Binding-site contacts:
Ligand atom O contacts residue TYR159 of chain 1.D at 2.7 Å (h-bond).
Ligand atom N contacts residue TYR7 of chain 1.D at 3.5 Å (h-bond).
Ligand atom O contacts residue ASN77 of chain 1.D at 2.8 Å (h-bond).
Ligand atom O contacts residue ILE73 of chain 1.D at 3.5 Å.
Ligand atom CA contacts residue TYR171 of chain 1.D at 3.5 Å (hydrophobic).
Ligand atom CD contacts residue GLU152 of chain 1.D at 3.4 Å.
Ligand atom CD1 contacts residue SER147 of chain 1.D at 3.5 Å.
Ligand atom C contacts residue GLU63 of chain 1.D at 3.6 Å.
Ligand atom N contacts residue TYR159 of chain 1.D at 3.6 Å.
Ligand atom CD contacts residue HIS155 of chain 1.D at 3.6 Å.
Ligand atom CA contacts residue ASN77 of chain 1.D at 3.2 Å.
Ligand atom CG contacts residue SER66 of chain 1.D at 3.6 Å.
Ligand atom CZ contacts residue GLU152 of chain 1.D at 3.6 Å.
Ligand atom C contacts residue SER143 of chain 1.D at 3.5 Å.
Ligand atom N contacts residue TYR171 of chain 1.D at 2.7 Å (h-bond).
Ligand atom C contacts residue LYS146 of chain 1.D at 3.5 Å.
Ligand atom CB contacts residue SER143 of chain 1.D at 3.5 Å.
Ligand atom N contacts residue TYR7 of chain 1.D at 3.5 Å.
Ligand atom N contacts residue HIS99 of chain 1.D at 3.3 Å (h-bond).
Ligand atom O contacts residue GLN156 of chain 1.D at 2.6 Å (h-bond).
Ligand atom O contacts residue SER143 of chain 1.D at 2.5 Å (h-bond).
Ligand atom CB contacts residue GLU63 of chain 1.D at 3.3 Å.
Ligand atom CA contacts residue GLU63 of chain 1.D at 3.2 Å.
Ligand atom O contacts residue TYR84 of chain 1.D at 2.7 Å (h-bond).
Ligand atom CG1 contacts residue TYR59 of chain 1.D at 3.5 Å (hydrophobic).
Ligand atom C contacts residue TYR84 of chain 1.D at 3.5 Å (hydrophobic).
Ligand atom CG1 contacts residue GLU63 of chain 1.D at 3.5 Å.
Ligand atom O contacts residue TYR7 of chain 1.D at 3.4 Å.
Ligand atom C contacts residue TYR7 of chain 1.D at 3.2 Å (hydrophobic).
Ligand atom CB contacts residue HIS99 of chain 1.D at 3.6 Å.
Ligand atom OXT contacts residue LYS146 of chain 1.D at 2.7 Å (salt-bridge).
Ligand atom CA contacts residue TYR7 of chain 1.D at 3.2 Å (hydrophobic).
Ligand atom N contacts residue GLU63 of chain 1.D at 3.1 Å (salt-bridge).
Ligand atom NH1 contacts residue GLU152 of chain 1.D at 2.5 Å (salt-bridge).
Ligand atom C contacts residue ASN77 of chain 1.D at 3.4 Å.
Ligand atom CD2 contacts residue GLU152 of chain 1.D at 3.5 Å.
Ligand atom CD contacts residue TYR159 of chain 1.D at 3.5 Å (hydrophobic).
Ligand atom N contacts residue ASN77 of chain 1.D at 2.7 Å (h-bond).
Ligand atom O contacts residue ILE73 of chain 1.D at 3.3 Å.
Ligand atom CE contacts residue HIS9 of chain 1.D at 3.4 Å.

This protein binds this small molecule.
Small molecule (SMILES): CSCC[C@H](NC(=O)[C@@H](N)C(C)C)C(=O)N[C@@H](C)C(=O)N1CCC[C@H]1C(=O)N[C@@H](/C=C/CN=C(N)N)C(=O)N[C@@H](C)C(=O)N[C@@H](CC(C)C)C(=O)N[C@@H](CC(C)C)C(=O)N[C@@H](CC(C)C)C(=O)O

Sequence of chain 1.D:
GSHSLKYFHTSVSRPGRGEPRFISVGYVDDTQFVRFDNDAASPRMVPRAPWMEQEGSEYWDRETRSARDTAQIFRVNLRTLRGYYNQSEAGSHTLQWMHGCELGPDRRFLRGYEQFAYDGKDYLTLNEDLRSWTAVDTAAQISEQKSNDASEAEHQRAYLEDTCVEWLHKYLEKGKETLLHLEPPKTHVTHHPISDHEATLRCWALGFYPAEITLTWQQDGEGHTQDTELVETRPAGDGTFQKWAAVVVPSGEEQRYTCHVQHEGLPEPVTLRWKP